Binding-site contacts:
Ligand atom N contacts residue GLY137 of chain 1.A at 2.9 Å (h-bond).
Ligand atom O contacts residue ASN164 of chain 1.A at 2.5 Å (h-bond).
Ligand atom C contacts residue GLY137 of chain 1.A at 3.5 Å.
Ligand atom CT contacts residue TYR107 of chain 1.A at 3.4 Å (hydrophobic).
Ligand atom CG2 contacts residue SER135 of chain 1.A at 3.5 Å.
Ligand atom C contacts residue SER227 of chain 1.A at 2.3 Å.
Ligand atom CA contacts residue SER135 of chain 1.A at 3.6 Å.
Ligand atom CG2 contacts residue ALA161 of chain 1.A at 3.4 Å (hydrophobic).
Ligand atom N contacts residue SER227 of chain 1.A at 3.0 Å (h-bond).
Ligand atom CG2 contacts residue SER227 of chain 1.A at 2.6 Å.
Ligand atom CB contacts residue HIS72 of chain 1.A at 3.1 Å.
Ligand atom CB contacts residue SER227 of chain 1.A at 3.1 Å.
Ligand atom O contacts residue LEU136 of chain 1.A at 3.3 Å.
Ligand atom CB contacts residue LEU136 of chain 1.A at 3.4 Å (hydrophobic).
Ligand atom C2 contacts residue GLY105 of chain 1.A at 3.3 Å.
Ligand atom CB contacts residue GLY137 of chain 1.A at 3.5 Å.
Ligand atom OXT contacts residue SER227 of chain 1.A at 2.5 Å (h-bond).
Ligand atom C1 contacts residue GLY105 of chain 1.A at 3.2 Å.
Ligand atom C contacts residue ASN164 of chain 1.A at 3.4 Å.
Ligand atom OT1 contacts residue TYR107 of chain 1.A at 3.6 Å.
Ligand atom O contacts residue SER227 of chain 1.A at 2.6 Å (h-bond).
Ligand atom CB contacts residue ASN164 of chain 1.A at 3.6 Å.
Ligand atom OXT contacts residue HIS72 of chain 1.A at 2.2 Å (h-bond).
Ligand atom N contacts residue GLY105 of chain 1.A at 3.1 Å (h-bond).
Ligand atom CA contacts residue HIS72 of chain 1.A at 3.6 Å.
Ligand atom N contacts residue SER135 of chain 1.A at 3.3 Å (h-bond).
Ligand atom N contacts residue HIS72 of chain 1.A at 3.1 Å (h-bond).
Ligand atom O contacts residue GLY105 of chain 1.A at 3.5 Å (h-bond).
Ligand atom C contacts residue HIS72 of chain 1.A at 3.5 Å.
Ligand atom CA contacts residue SER227 of chain 1.A at 2.8 Å.
Ligand atom O contacts residue THR226 of chain 1.A at 3.6 Å (h-bond).
Ligand atom CD contacts residue LEU99 of chain 1.A at 3.6 Å (hydrophobic).
Ligand atom CA contacts residue GLY137 of chain 1.A at 3.1 Å.
Ligand atom CD contacts residue GLY103 of chain 1.A at 3.2 Å.
Ligand atom CB contacts residue ILE110 of chain 1.A at 3.4 Å (hydrophobic).
Ligand atom O contacts residue GLY137 of chain 1.A at 2.9 Å (h-bond).
Ligand atom O1 contacts residue TYR107 of chain 1.A at 3.2 Å.
Ligand atom O contacts residue GLY225 of chain 1.A at 3.5 Å.
Ligand atom C contacts residue HIS72 of chain 1.A at 3.2 Å.
Ligand atom CA contacts residue GLY103 of chain 1.A at 3.6 Å.

This protein binds this small molecule.
Small molecule (SMILES): CC(C)[C@H](NC(=O)[C@@H]1CCCN1C(=O)[C@H](C)NC(=O)[C@H](C)N)C(=O)O.COC(=O)CCC=O

Sequence of chain 1.A:
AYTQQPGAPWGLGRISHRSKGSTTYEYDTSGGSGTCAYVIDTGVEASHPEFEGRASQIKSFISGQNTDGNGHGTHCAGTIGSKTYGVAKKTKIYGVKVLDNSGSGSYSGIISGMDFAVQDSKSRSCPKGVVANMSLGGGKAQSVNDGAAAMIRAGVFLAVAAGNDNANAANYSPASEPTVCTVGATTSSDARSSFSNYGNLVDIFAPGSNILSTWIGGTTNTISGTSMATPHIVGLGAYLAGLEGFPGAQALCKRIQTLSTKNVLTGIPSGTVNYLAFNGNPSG